The small molecule below binds the protein below.
Small molecule (SMILES): OC[C@H]1O[C@@H](S)[C@H](O)[C@@H](O)[C@H]1O

Binding-site contacts:
Ligand atom C6 contacts residue TYR68 of chain 2.A at 3.5 Å (hydrophobic).
Ligand atom O6 contacts residue ASN50 of chain 2.A at 3.7 Å.
Ligand atom O6 contacts residue HIS57 of chain 2.A at 4.1 Å.
Ligand atom C3 contacts residue SER18 of chain 2.A at 4.0 Å.
Ligand atom O2 contacts residue GLN22 of chain 2.A at 4.0 Å.
Ligand atom O4 contacts residue ASP71 of chain 2.A at 2.6 Å (salt-bridge).
Ligand atom C1 contacts residue HIS57 of chain 2.A at 4.3 Å.
Ligand atom C5 contacts residue ASP71 of chain 2.A at 4.2 Å.
Ligand atom C5 contacts residue TYR66 of chain 2.A at 4.0 Å (hydrophobic).
Ligand atom C5 contacts residue HIS57 of chain 2.A at 3.8 Å.
Ligand atom O2 contacts residue THR20 of chain 2.A at 4.5 Å.
Ligand atom O3 contacts residue HIS57 of chain 2.A at 3.9 Å.
Ligand atom O4 contacts residue GLY17 of chain 2.A at 4.3 Å.
Ligand atom C3 contacts residue HIS57 of chain 2.A at 3.6 Å.
Ligand atom C2 contacts residue TYR66 of chain 2.A at 4.0 Å (hydrophobic).
Ligand atom O6 contacts residue TYR68 of chain 2.A at 3.8 Å.
Ligand atom O5 contacts residue TYR66 of chain 2.A at 3.3 Å (h-bond).
Ligand atom C4 contacts residue THR48 of chain 2.A at 3.9 Å.
Ligand atom C6 contacts residue HIS57 of chain 2.A at 4.4 Å.
Ligand atom C4 contacts residue TYR66 of chain 2.A at 4.0 Å (hydrophobic).
Ligand atom O6 contacts residue ASP71 of chain 2.A at 2.5 Å (salt-bridge).
Ligand atom O3 contacts residue SER18 of chain 2.A at 3.0 Å (h-bond).
Ligand atom O2 contacts residue LYS59 of chain 2.A at 3.3 Å (salt-bridge).
Ligand atom C2 contacts residue SER18 of chain 2.A at 4.0 Å.
Ligand atom C4 contacts residue ASP71 of chain 2.A at 3.5 Å.
Ligand atom C6 contacts residue TYR66 of chain 2.A at 4.2 Å (hydrophobic).
Ligand atom O4 contacts residue THR48 of chain 2.A at 3.7 Å.
Ligand atom O2 contacts residue SER18 of chain 2.A at 3.8 Å.
Ligand atom C3 contacts residue LYS59 of chain 2.A at 3.9 Å.
Ligand atom O3 contacts residue THR48 of chain 2.A at 3.5 Å.
Ligand atom O4 contacts residue TYR66 of chain 2.A at 3.0 Å (h-bond).
Ligand atom C6 contacts residue ASP71 of chain 2.A at 3.6 Å.
Ligand atom O3 contacts residue LYS59 of chain 2.A at 2.9 Å (salt-bridge).
Ligand atom C2 contacts residue LYS59 of chain 2.A at 4.1 Å.
Ligand atom O2 contacts residue ARG19 of chain 2.A at 4.4 Å.
Ligand atom O4 contacts residue SER18 of chain 2.A at 4.0 Å.
Ligand atom C1 contacts residue TYR66 of chain 2.A at 4.3 Å (hydrophobic).
Ligand atom C6 contacts residue ASN50 of chain 2.A at 4.5 Å.
Ligand atom O6 contacts residue THR48 of chain 2.A at 4.3 Å.
Ligand atom C4 contacts residue HIS57 of chain 2.A at 3.8 Å.

Sequence of chain 2.A:
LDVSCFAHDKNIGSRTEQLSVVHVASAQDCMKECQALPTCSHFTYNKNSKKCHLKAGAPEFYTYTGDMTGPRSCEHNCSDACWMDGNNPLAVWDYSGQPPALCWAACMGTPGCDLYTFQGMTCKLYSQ